Sequence of chain 1.C:
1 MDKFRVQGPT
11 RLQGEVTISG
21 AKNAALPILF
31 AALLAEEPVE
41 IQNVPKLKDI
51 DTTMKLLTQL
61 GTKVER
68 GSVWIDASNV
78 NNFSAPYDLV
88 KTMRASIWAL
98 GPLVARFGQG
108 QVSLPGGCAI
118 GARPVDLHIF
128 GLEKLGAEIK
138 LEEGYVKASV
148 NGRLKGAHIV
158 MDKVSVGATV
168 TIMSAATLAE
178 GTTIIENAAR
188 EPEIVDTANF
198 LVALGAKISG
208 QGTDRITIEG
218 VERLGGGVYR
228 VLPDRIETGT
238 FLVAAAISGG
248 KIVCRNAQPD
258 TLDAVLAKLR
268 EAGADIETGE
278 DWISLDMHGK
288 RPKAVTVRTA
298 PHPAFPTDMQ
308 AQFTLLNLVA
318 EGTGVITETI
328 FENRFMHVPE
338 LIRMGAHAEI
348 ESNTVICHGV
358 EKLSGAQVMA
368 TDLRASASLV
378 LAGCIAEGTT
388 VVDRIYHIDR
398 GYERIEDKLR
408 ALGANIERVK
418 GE

The protein below binds the small molecule below.
Small molecule (SMILES): CC1=C(O)C(=O)C[C@H](O)C1=O

Binding-site contacts:
Ligand atom C2 contacts residue ALA116 of chain 1.C at 3.8 Å (hydrophobic).
Ligand atom C5 contacts residue CYS115 of chain 1.C at 4.0 Å (hydrophobic).
Ligand atom C2 contacts residue LEU138 of chain 1.C at 4.4 Å (hydrophobic).
Ligand atom C2 contacts residue CYS115 of chain 1.C at 2.8 Å (hydrophobic).
Ligand atom C6 contacts residue CA1 of chain 1.N at 3.4 Å.
Ligand atom O2 contacts residue ILE117 of chain 1.C at 4.4 Å.
Ligand atom C5 contacts residue LEU138 of chain 1.C at 3.8 Å (hydrophobic).
Ligand atom C3 contacts residue CYS115 of chain 1.C at 4.2 Å (hydrophobic).
Ligand atom C1 contacts residue ALA116 of chain 1.C at 4.2 Å (hydrophobic).
Ligand atom C3 contacts residue CA1 of chain 1.M at 3.1 Å.
Ligand atom C6 contacts residue LEU138 of chain 1.C at 3.8 Å (hydrophobic).
Ligand atom O3 contacts residue ALA116 of chain 1.C at 4.2 Å.
Ligand atom O4 contacts residue CYS115 of chain 1.C at 2.9 Å (h-bond).
Ligand atom C5 contacts residue CA1 of chain 1.N at 3.5 Å.
Ligand atom C6 contacts residue CYS115 of chain 1.C at 2.7 Å (hydrophobic).
Ligand atom O2 contacts residue CYS115 of chain 1.C at 3.1 Å (h-bond).
Ligand atom C1 contacts residue CA1 of chain 1.M at 4.5 Å.
Ligand atom O1 contacts residue LEU138 of chain 1.C at 3.6 Å (h-bond).
Ligand atom C1 contacts residue CYS115 of chain 1.C at 1.8 Å (hydrophobic).
Ligand atom O4 contacts residue CA1 of chain 1.N at 2.5 Å.
Ligand atom C2 contacts residue CA1 of chain 1.M at 3.1 Å.
Ligand atom O2 contacts residue GLY114 of chain 1.C at 4.3 Å.
Ligand atom O1 contacts residue CA1 of chain 1.N at 2.8 Å.
Ligand atom O2 contacts residue ALA116 of chain 1.C at 2.7 Å (h-bond).
Ligand atom O2 contacts residue CA1 of chain 1.M at 2.3 Å.
Ligand atom O4 contacts residue LEU138 of chain 1.C at 3.4 Å (h-bond).
Ligand atom O3 contacts residue CA1 of chain 1.M at 2.3 Å.